Binding-site contacts:
Ligand atom O12 contacts residue SER20 of chain 1.V at 3.5 Å.
Ligand atom C5 contacts residue THR1 of chain 1.V at 2.3 Å.
Ligand atom C3 contacts residue GLY47 of chain 1.V at 3.6 Å.
Ligand atom C6 contacts residue THR1 of chain 1.V at 1.4 Å.
Ligand atom C1 contacts residue THR21 of chain 1.V at 4.0 Å.
Ligand atom C9 contacts residue TYR33 of chain 1.L at 4.3 Å (hydrophobic).
Ligand atom C13 contacts residue THR1 of chain 1.V at 3.7 Å.
Ligand atom O7 contacts residue GLY47 of chain 1.V at 2.9 Å (h-bond).
Ligand atom C14 contacts residue THR1 of chain 1.V at 3.5 Å.
Ligand atom O7 contacts residue ALA46 of chain 1.V at 3.2 Å.
Ligand atom C6 contacts residue GLY47 of chain 1.V at 4.0 Å.
Ligand atom C11 contacts residue THR1 of chain 1.V at 2.8 Å.
Ligand atom C5 contacts residue GLY47 of chain 1.V at 4.1 Å.
Ligand atom C1 contacts residue THR1 of chain 1.V at 2.9 Å.
Ligand atom C9 contacts residue THR21 of chain 1.V at 3.6 Å.
Ligand atom O12 contacts residue THR21 of chain 1.V at 3.3 Å (h-bond).
Ligand atom C13 contacts residue GLY47 of chain 1.V at 4.0 Å.
Ligand atom C13 contacts residue ALA49 of chain 1.V at 4.1 Å (hydrophobic).
Ligand atom C15 contacts residue ALA49 of chain 1.V at 4.0 Å (hydrophobic).
Ligand atom C11 contacts residue ARG19 of chain 1.V at 4.2 Å.
Ligand atom O10 contacts residue GLY47 of chain 1.V at 3.4 Å (h-bond).
Ligand atom O12 contacts residue ARG19 of chain 1.V at 4.2 Å.
Ligand atom O12 contacts residue THR1 of chain 1.V at 4.0 Å.
Ligand atom C15 contacts residue CYS31 of chain 1.V at 4.2 Å (hydrophobic).
Ligand atom O7 contacts residue THR1 of chain 1.V at 2.3 Å (h-bond).
Ligand atom C6 contacts residue LYS33 of chain 1.V at 4.3 Å.
Ligand atom C14 contacts residue GLY45 of chain 1.V at 3.8 Å.
Ligand atom O8 contacts residue SER129 of chain 1.V at 4.0 Å.
Ligand atom C15 contacts residue SER20 of chain 1.V at 3.5 Å.
Ligand atom O8 contacts residue THR1 of chain 1.V at 3.0 Å (h-bond).
Ligand atom C15 contacts residue LYS33 of chain 1.V at 4.1 Å.
Ligand atom C2 contacts residue THR1 of chain 1.V at 4.4 Å.
Ligand atom C6 contacts residue ALA46 of chain 1.V at 4.2 Å (hydrophobic).
Ligand atom C2 contacts residue THR21 of chain 1.V at 3.6 Å.
Ligand atom N4 contacts residue THR1 of chain 1.V at 3.6 Å.
Ligand atom C11 contacts residue SER20 of chain 1.V at 4.3 Å.
Ligand atom C14 contacts residue GLY47 of chain 1.V at 3.8 Å.
Ligand atom N4 contacts residue GLY47 of chain 1.V at 2.9 Å (h-bond).
Ligand atom C11 contacts residue LYS33 of chain 1.V at 4.0 Å.
Ligand atom C14 contacts residue ALA46 of chain 1.V at 4.1 Å (hydrophobic).

A protein and the small-molecule ligand that binds it are described below.
Small molecule (SMILES): CC(C)[C@H](O)[C@@]1(C=O)NC(=O)[C@H](C)[C@@H]1O

Sequence of chain 1.V:
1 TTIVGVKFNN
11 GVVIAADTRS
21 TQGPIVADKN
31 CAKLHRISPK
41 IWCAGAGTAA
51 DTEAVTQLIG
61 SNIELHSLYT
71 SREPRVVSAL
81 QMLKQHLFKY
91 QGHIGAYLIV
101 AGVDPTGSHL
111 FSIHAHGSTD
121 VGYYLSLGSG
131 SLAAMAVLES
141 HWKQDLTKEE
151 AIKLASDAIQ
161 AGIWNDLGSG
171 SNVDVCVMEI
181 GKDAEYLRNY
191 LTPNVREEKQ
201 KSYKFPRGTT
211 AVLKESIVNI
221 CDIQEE

Sequence of chain 1.L:
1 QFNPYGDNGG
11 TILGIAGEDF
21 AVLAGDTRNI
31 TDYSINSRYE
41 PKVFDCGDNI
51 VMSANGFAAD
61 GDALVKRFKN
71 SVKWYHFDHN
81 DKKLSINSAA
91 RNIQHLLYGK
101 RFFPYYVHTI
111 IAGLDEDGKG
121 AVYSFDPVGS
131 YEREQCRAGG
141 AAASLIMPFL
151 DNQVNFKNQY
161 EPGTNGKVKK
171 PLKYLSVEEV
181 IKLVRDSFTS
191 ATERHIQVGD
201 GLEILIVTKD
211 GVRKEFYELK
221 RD